Sequence of chain 1.C:
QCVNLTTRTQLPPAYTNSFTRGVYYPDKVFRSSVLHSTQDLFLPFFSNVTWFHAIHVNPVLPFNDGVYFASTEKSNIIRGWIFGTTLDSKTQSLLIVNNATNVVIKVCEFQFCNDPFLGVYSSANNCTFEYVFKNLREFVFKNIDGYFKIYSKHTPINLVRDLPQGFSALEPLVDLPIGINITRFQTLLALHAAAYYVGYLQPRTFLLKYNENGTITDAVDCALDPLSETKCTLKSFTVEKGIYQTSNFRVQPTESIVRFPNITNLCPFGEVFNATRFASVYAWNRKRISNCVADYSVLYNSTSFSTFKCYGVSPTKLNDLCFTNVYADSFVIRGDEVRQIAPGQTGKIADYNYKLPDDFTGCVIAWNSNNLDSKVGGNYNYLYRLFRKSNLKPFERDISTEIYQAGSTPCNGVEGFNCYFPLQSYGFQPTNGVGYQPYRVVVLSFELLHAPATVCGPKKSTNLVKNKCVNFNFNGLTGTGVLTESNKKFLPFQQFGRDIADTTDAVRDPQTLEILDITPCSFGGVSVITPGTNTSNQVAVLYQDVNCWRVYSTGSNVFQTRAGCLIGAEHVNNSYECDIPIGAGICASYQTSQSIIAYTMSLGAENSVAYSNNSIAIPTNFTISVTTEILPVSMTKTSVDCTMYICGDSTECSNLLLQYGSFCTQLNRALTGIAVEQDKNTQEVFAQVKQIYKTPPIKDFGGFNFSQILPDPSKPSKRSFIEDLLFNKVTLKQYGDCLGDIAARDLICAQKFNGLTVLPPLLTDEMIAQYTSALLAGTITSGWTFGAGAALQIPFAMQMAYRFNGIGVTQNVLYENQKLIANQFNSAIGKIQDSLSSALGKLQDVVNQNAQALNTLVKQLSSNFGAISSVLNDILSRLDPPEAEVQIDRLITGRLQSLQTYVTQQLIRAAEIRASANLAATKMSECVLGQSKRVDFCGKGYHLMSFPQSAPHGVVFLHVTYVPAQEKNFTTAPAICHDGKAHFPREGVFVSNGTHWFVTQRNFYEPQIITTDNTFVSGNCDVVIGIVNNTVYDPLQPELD

Sequence of chain 1.A:
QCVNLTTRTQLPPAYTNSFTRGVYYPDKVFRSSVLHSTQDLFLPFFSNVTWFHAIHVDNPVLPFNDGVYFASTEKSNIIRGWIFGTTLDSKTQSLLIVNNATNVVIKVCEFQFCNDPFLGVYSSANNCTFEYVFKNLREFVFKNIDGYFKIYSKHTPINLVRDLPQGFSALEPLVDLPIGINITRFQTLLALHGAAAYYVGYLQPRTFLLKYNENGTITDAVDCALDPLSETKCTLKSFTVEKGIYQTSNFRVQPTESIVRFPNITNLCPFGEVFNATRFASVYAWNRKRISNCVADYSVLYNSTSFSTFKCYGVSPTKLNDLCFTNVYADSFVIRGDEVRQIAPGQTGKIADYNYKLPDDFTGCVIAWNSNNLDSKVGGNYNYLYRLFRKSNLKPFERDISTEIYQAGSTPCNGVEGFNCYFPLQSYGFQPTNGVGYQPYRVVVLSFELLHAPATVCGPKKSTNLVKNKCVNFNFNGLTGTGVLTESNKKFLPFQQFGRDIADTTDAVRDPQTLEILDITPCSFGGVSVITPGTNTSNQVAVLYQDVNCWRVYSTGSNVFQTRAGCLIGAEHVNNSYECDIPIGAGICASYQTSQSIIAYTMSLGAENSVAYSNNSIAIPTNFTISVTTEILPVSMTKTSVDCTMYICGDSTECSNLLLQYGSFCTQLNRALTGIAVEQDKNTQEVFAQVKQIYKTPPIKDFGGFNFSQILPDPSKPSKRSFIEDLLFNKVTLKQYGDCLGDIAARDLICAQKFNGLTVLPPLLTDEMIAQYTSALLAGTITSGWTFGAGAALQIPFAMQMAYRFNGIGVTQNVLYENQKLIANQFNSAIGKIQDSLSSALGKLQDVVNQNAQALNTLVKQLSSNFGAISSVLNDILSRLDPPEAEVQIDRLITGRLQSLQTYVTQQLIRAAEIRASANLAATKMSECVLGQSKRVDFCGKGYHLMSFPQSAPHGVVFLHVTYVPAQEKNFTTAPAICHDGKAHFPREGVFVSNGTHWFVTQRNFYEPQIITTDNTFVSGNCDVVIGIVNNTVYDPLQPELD

Binding-site contacts:
Ligand atom C8 contacts residue GLY1131 of chain 1.C at 3.5 Å.
Ligand atom C5 contacts residue ASN709 of chain 1.C at 3.7 Å.
Ligand atom O7 contacts residue ASN709 of chain 1.C at 3.5 Å (h-bond).
Ligand atom C3 contacts residue ASN709 of chain 1.C at 3.7 Å.
Ligand atom C1 contacts residue ASN709 of chain 1.C at 1.4 Å.
Ligand atom O7 contacts residue ILE1130 of chain 1.C at 3.6 Å.
Ligand atom C1 contacts residue ASP796 of chain 1.A at 4.2 Å.
Ligand atom C8 contacts residue ILE1130 of chain 1.C at 3.8 Å (hydrophobic).
Ligand atom C8 contacts residue ASN709 of chain 1.C at 4.3 Å.
Ligand atom C2 contacts residue ASN709 of chain 1.C at 2.4 Å.
Ligand atom N2 contacts residue ASN709 of chain 1.C at 2.8 Å (h-bond).
Ligand atom O5 contacts residue ASP796 of chain 1.A at 3.9 Å.
Ligand atom C7 contacts residue ASN709 of chain 1.C at 3.3 Å.
Ligand atom O5 contacts residue ASN709 of chain 1.C at 2.4 Å (h-bond).
Ligand atom C4 contacts residue ASN709 of chain 1.C at 4.2 Å.
Ligand atom C7 contacts residue ILE1130 of chain 1.C at 4.0 Å (hydrophobic).

The small molecule below binds the protein below.
Small molecule (SMILES): CC(=O)N[C@@H]1[C@@H](O)[C@H](O)[C@@H](CO)O[C@H]1O